Binding-site contacts:
Ligand atom O3P contacts residue ARG102 of chain 1.A at 3.8 Å.
Ligand atom CE1 contacts residue ILE100 of chain 1.A at 3.9 Å (hydrophobic).
Ligand atom OH contacts residue ASP69 of chain 1.A at 3.5 Å (salt-bridge).
Ligand atom P contacts residue ASP69 of chain 1.A at 4.2 Å.
Ligand atom O2P contacts residue GLY98 of chain 1.A at 3.0 Å (h-bond).
Ligand atom P contacts residue ARG102 of chain 1.A at 3.7 Å.
Ligand atom P contacts residue GLY101 of chain 1.A at 3.6 Å.
Ligand atom O contacts residue GLN135 of chain 1.A at 3.0 Å (h-bond).
Ligand atom CG contacts residue GLY98 of chain 1.A at 3.8 Å.
Ligand atom C contacts residue GLN135 of chain 1.A at 4.0 Å.
Ligand atom O3P contacts residue GLY98 of chain 1.A at 3.6 Å (h-bond).
Ligand atom N contacts residue GLN135 of chain 1.A at 4.2 Å.
Ligand atom O3P contacts residue GLY101 of chain 1.A at 2.8 Å (h-bond).
Ligand atom O2P contacts residue VAL97 of chain 1.A at 2.8 Å (h-bond).
Ligand atom O1P contacts residue SER96 of chain 1.A at 3.5 Å.
Ligand atom O1P contacts residue GLY101 of chain 1.A at 3.6 Å.
Ligand atom P contacts residue VAL97 of chain 1.A at 4.0 Å.
Ligand atom OH contacts residue GLY101 of chain 1.A at 3.8 Å.
Ligand atom CD1 contacts residue GLN135 of chain 1.A at 3.8 Å.
Ligand atom O3P contacts residue ILE100 of chain 1.A at 2.9 Å (h-bond).
Ligand atom CE1 contacts residue GLN135 of chain 1.A at 3.4 Å.
Ligand atom O1P contacts residue ARG102 of chain 1.A at 2.7 Å (salt-bridge).
Ligand atom CE1 contacts residue GLY101 of chain 1.A at 4.2 Å.
Ligand atom P contacts residue GLY98 of chain 1.A at 3.8 Å.
Ligand atom O1P contacts residue ASP69 of chain 1.A at 4.0 Å.
Ligand atom CZ contacts residue GLN135 of chain 1.A at 3.6 Å.
Ligand atom O2P contacts residue SER96 of chain 1.A at 3.1 Å.
Ligand atom CZ contacts residue GLY98 of chain 1.A at 3.8 Å.
Ligand atom O2P contacts residue ARG102 of chain 1.A at 2.9 Å (salt-bridge).
Ligand atom CD2 contacts residue GLY98 of chain 1.A at 3.8 Å.
Ligand atom O3P contacts residue GLY99 of chain 1.A at 3.2 Å (h-bond).
Ligand atom O3P contacts residue SER96 of chain 1.A at 2.6 Å (h-bond).
Ligand atom CE2 contacts residue GLY98 of chain 1.A at 3.6 Å.
Ligand atom CD2 contacts residue VAL97 of chain 1.A at 4.2 Å (hydrophobic).
Ligand atom CE2 contacts residue VAL97 of chain 1.A at 4.1 Å (hydrophobic).
Ligand atom OH contacts residue GLN135 of chain 1.A at 3.2 Å (h-bond).
Ligand atom P contacts residue SER96 of chain 1.A at 3.2 Å.
Ligand atom CD1 contacts residue GLY98 of chain 1.A at 3.8 Å.
Ligand atom CE2 contacts residue ASP69 of chain 1.A at 4.1 Å.
Ligand atom CE1 contacts residue GLY98 of chain 1.A at 3.9 Å.

Sequence of chain 1.A:
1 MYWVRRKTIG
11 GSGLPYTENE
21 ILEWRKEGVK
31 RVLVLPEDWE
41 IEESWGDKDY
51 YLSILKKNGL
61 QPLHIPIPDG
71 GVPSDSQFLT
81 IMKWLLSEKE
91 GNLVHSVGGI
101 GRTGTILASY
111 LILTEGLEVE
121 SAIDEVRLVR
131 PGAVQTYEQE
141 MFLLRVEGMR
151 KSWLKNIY

This protein binds this small molecule.
Small molecule (SMILES): C[C@H](N)C(=O)N[C@@H](Cc1ccc(OP(=O)(O)O)cc1)C(=O)N[C@@H](CCCN=C(N)N)C(=O)O